The protein below binds the small molecule below.
Small molecule (SMILES): CC(=O)N[C@H]1[C@H](O[C@H]2[C@H](O)[C@@H](NC(C)=O)CO[C@@H]2CO)O[C@H](CO)[C@@H](O[C@@H]2O[C@H](CO[C@H]3O[C@H](CO)[C@@H](O)[C@H](O)[C@@H]3O)[C@@H](O)[C@H](O[C@H]3O[C@H](CO)[C@@H](O)[C@H](O)[C@@H]3O)[C@@H]2O)[C@@H]1O

Binding-site contacts:
Ligand atom C8 contacts residue SER235 of chain 1.A at 4.1 Å.
Ligand atom C2 contacts residue SER235 of chain 1.A at 3.8 Å.
Ligand atom C3 contacts residue TRP238 of chain 1.A at 4.3 Å (hydrophobic).
Ligand atom C4 contacts residue TRP238 of chain 1.A at 4.3 Å (hydrophobic).
Ligand atom C4 contacts residue TRP238 of chain 1.A at 3.8 Å (hydrophobic).
Ligand atom C3 contacts residue TRP238 of chain 1.A at 4.2 Å (hydrophobic).
Ligand atom C7 contacts residue SER235 of chain 1.A at 3.9 Å.
Ligand atom C4 contacts residue ASN181 of chain 1.E at 4.2 Å.
Ligand atom O6 contacts residue THR183 of chain 1.E at 3.1 Å.
Ligand atom O3 contacts residue TRP238 of chain 1.A at 3.2 Å.
Ligand atom N2 contacts residue ASN181 of chain 1.E at 2.9 Å (h-bond).
Ligand atom C2 contacts residue TRP238 of chain 1.A at 4.1 Å (hydrophobic).
Ligand atom C8 contacts residue VAL258 of chain 1.E at 4.0 Å (hydrophobic).
Ligand atom O5 contacts residue ASN181 of chain 1.E at 2.3 Å (h-bond).
Ligand atom O7 contacts residue ARG236 of chain 1.A at 3.3 Å (salt-bridge).
Ligand atom C1 contacts residue SER235 of chain 1.A at 3.6 Å.
Ligand atom C7 contacts residue TRP238 of chain 1.A at 3.6 Å (hydrophobic).
Ligand atom N2 contacts residue TRP238 of chain 1.A at 4.3 Å.
Ligand atom C3 contacts residue ASN181 of chain 1.E at 3.8 Å.
Ligand atom O7 contacts residue TRP238 of chain 1.A at 2.8 Å (h-bond).
Ligand atom C5 contacts residue TRP238 of chain 1.A at 3.4 Å (hydrophobic).
Ligand atom C8 contacts residue TRP238 of chain 1.A at 4.2 Å (hydrophobic).
Ligand atom N2 contacts residue SER235 of chain 1.A at 3.2 Å (h-bond).
Ligand atom C1 contacts residue ASN181 of chain 1.E at 1.4 Å.
Ligand atom C7 contacts residue PRO237 of chain 1.A at 3.8 Å (hydrophobic).
Ligand atom C1 contacts residue TRP238 of chain 1.A at 3.9 Å (hydrophobic).
Ligand atom C6 contacts residue TRP238 of chain 1.A at 3.9 Å (hydrophobic).
Ligand atom C8 contacts residue PRO237 of chain 1.A at 3.9 Å (hydrophobic).
Ligand atom C7 contacts residue ASN181 of chain 1.E at 3.0 Å.
Ligand atom C8 contacts residue VAL260 of chain 1.E at 4.0 Å (hydrophobic).
Ligand atom O7 contacts residue ASN181 of chain 1.E at 2.7 Å (h-bond).
Ligand atom C3 contacts residue SER235 of chain 1.A at 4.0 Å.
Ligand atom O6 contacts residue TRP238 of chain 1.A at 3.2 Å.
Ligand atom C6 contacts residue TRP238 of chain 1.A at 4.3 Å (hydrophobic).
Ligand atom O5 contacts residue TRP238 of chain 1.A at 4.0 Å.
Ligand atom C8 contacts residue ASN181 of chain 1.E at 4.2 Å.
Ligand atom C5 contacts residue ASN181 of chain 1.E at 3.6 Å.
Ligand atom O7 contacts residue PRO237 of chain 1.A at 3.0 Å.
Ligand atom C2 contacts residue ASN181 of chain 1.E at 2.5 Å.
Ligand atom C6 contacts residue THR183 of chain 1.E at 3.6 Å.

Sequence of chain 1.A:
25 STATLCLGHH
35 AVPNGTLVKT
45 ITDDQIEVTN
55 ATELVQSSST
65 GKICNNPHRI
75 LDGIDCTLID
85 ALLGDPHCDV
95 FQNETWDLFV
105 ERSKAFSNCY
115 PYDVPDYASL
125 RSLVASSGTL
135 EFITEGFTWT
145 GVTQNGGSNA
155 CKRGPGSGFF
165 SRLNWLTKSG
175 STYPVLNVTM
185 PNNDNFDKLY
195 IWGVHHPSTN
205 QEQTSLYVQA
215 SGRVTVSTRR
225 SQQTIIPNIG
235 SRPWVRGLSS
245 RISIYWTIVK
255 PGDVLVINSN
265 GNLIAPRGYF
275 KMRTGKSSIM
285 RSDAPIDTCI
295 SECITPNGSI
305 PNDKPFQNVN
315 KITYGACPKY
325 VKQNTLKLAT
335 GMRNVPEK

Sequence of chain 1.E:
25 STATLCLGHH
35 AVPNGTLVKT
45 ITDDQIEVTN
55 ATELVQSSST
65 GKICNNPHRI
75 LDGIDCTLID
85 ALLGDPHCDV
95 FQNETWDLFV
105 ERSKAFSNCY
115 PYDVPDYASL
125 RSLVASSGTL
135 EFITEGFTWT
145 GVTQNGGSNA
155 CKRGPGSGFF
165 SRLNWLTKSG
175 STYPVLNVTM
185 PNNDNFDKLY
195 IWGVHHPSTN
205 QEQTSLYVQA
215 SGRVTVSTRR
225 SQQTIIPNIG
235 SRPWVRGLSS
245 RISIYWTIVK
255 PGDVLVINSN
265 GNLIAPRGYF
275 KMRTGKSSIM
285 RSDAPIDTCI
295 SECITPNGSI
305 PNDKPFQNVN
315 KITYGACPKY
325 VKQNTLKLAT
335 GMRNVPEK